Sequence of chain 1.A:
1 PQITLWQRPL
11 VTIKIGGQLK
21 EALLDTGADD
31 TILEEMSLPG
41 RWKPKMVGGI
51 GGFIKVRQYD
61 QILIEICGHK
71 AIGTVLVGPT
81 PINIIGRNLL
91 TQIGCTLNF

Sequence of chain 1.B:
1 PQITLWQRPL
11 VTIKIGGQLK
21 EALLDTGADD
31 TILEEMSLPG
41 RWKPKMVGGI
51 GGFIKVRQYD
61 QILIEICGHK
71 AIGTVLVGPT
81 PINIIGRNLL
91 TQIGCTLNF

Binding-site contacts:
Ligand atom C20 contacts residue GLY27 of chain 1.A at 3.5 Å.
Ligand atom C3 contacts residue VAL47 of chain 1.B at 3.8 Å (hydrophobic).
Ligand atom C10 contacts residue GLY27 of chain 1.B at 3.6 Å.
Ligand atom C37 contacts residue ARG8 of chain 1.B at 3.4 Å.
Ligand atom C12 contacts residue GLY27 of chain 1.B at 3.6 Å.
Ligand atom O18 contacts residue GLY27 of chain 1.B at 3.8 Å.
Ligand atom C27 contacts residue GLY27 of chain 1.A at 3.2 Å.
Ligand atom C28 contacts residue GLY27 of chain 1.A at 3.8 Å.
Ligand atom C20 contacts residue ASP25 of chain 1.B at 3.7 Å.
Ligand atom C4 contacts residue ILE32 of chain 1.B at 3.7 Å (hydrophobic).
Ligand atom O7 contacts residue GLY49 of chain 1.B at 3.4 Å.
Ligand atom C13 contacts residue ILE82 of chain 1.A at 3.7 Å (hydrophobic).
Ligand atom O5 contacts residue ALA28 of chain 1.B at 3.8 Å.
Ligand atom C14 contacts residue ILE82 of chain 1.A at 3.6 Å (hydrophobic).
Ligand atom C37 contacts residue ASP29 of chain 1.A at 3.3 Å.
Ligand atom C3 contacts residue GLY48 of chain 1.B at 3.4 Å.
Ligand atom C35 contacts residue GLY48 of chain 1.A at 3.8 Å.
Ligand atom N36 contacts residue GLY27 of chain 1.A at 3.4 Å (h-bond).
Ligand atom C33 contacts residue VAL47 of chain 1.A at 3.4 Å (hydrophobic).
Ligand atom C24 contacts residue PRO81 of chain 1.B at 3.7 Å (hydrophobic).
Ligand atom C27 contacts residue LEU23 of chain 1.B at 3.7 Å (hydrophobic).
Ligand atom N8 contacts residue GLY27 of chain 1.B at 2.9 Å (h-bond).
Ligand atom N30 contacts residue GLY27 of chain 1.A at 3.2 Å (h-bond).
Ligand atom N36 contacts residue ASP29 of chain 1.A at 3.2 Å (salt-bridge).
Ligand atom C21 contacts residue ASP25 of chain 1.B at 3.7 Å.
Ligand atom C33 contacts residue ILE32 of chain 1.A at 3.5 Å (hydrophobic).
Ligand atom C31 contacts residue GLY48 of chain 1.A at 3.8 Å.
Ligand atom C38 contacts residue GLY48 of chain 1.A at 3.7 Å.
Ligand atom C17 contacts residue ASP25 of chain 1.A at 3.3 Å.
Ligand atom O29 contacts residue GLY49 of chain 1.A at 3.6 Å.
Ligand atom C19 contacts residue ASP25 of chain 1.B at 3.5 Å.
Ligand atom O18 contacts residue ASP25 of chain 1.A at 2.8 Å (salt-bridge).
Ligand atom N39 contacts residue GLY48 of chain 1.A at 2.8 Å (h-bond).
Ligand atom C10 contacts residue ASP25 of chain 1.A at 3.3 Å.
Ligand atom C15 contacts residue ILE82 of chain 1.A at 3.9 Å (hydrophobic).
Ligand atom C15 contacts residue PRO81 of chain 1.A at 3.5 Å (hydrophobic).
Ligand atom C15 contacts residue GLY49 of chain 1.B at 3.8 Å.
Ligand atom O18 contacts residue ASP25 of chain 1.B at 2.7 Å (salt-bridge).
Ligand atom C26 contacts residue ARG8 of chain 1.B at 3.8 Å.
Ligand atom C9 contacts residue GLY27 of chain 1.B at 3.8 Å.

This small molecule binds to this protein.
Small molecule (SMILES): CC(C)[C@H](NC(=O)[C@H](Cc1ccccc1)C[C@H](O)[C@H](Cc1ccccc1)NC(=O)OC(C)(C)C)c1ncc[nH]1